Binding-site contacts:
Ligand atom C3 contacts residue TYR127 of chain 1.A at 3.6 Å (hydrophobic).
Ligand atom C11 contacts residue GLU42 of chain 1.B at 4.3 Å.
Ligand atom C10 contacts residue ARG123 of chain 1.A at 3.9 Å.
Ligand atom C4 contacts residue TYR127 of chain 1.A at 4.0 Å (hydrophobic).
Ligand atom C8 contacts residue ARG135 of chain 1.A at 4.2 Å.
Ligand atom C12 contacts residue GLU42 of chain 1.B at 4.0 Å.
Ligand atom O2 contacts residue TYR127 of chain 1.A at 3.1 Å.
Ligand atom C1 contacts residue TYR127 of chain 1.A at 4.2 Å (hydrophobic).
Ligand atom C9 contacts residue GLN126 of chain 1.A at 3.6 Å.
Ligand atom C10 contacts residue GLN119 of chain 1.A at 4.4 Å.
Ligand atom C2 contacts residue TYR127 of chain 1.A at 3.8 Å (hydrophobic).
Ligand atom C5 contacts residue TYR127 of chain 1.A at 4.0 Å (hydrophobic).
Ligand atom C11 contacts residue TYR127 of chain 1.A at 3.3 Å (hydrophobic).
Ligand atom O1 contacts residue TYR127 of chain 1.A at 3.8 Å.
Ligand atom P contacts residue TYR127 of chain 1.A at 4.5 Å.
Ligand atom C10 contacts residue GLN126 of chain 1.A at 3.5 Å.
Ligand atom C8 contacts residue GLN126 of chain 1.A at 4.0 Å.
Ligand atom C10 contacts residue LEU122 of chain 1.A at 4.1 Å (hydrophobic).
Ligand atom C12 contacts residue TYR127 of chain 1.A at 3.9 Å (hydrophobic).
Ligand atom O1 contacts residue ARG123 of chain 1.A at 4.4 Å.
Ligand atom C4 contacts residue GLN126 of chain 1.A at 4.2 Å.
Ligand atom C6 contacts residue TYR127 of chain 1.A at 4.1 Å (hydrophobic).
Ligand atom C5 contacts residue GLN126 of chain 1.A at 3.6 Å.

Sequence of chain 1.A:
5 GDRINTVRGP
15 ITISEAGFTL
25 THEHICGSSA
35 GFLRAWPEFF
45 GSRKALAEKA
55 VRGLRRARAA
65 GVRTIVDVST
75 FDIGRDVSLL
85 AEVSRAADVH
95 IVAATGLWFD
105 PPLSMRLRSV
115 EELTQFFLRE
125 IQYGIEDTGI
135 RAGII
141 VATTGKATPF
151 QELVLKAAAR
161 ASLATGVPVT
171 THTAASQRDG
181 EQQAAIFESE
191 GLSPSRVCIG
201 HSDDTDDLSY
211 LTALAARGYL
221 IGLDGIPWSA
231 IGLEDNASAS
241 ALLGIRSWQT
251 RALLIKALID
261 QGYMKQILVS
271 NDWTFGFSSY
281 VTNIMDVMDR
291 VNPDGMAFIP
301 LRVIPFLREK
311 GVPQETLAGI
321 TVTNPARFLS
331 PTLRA

The protein below binds the small molecule below.
Small molecule (SMILES): CCOP(=O)(Cc1ccc(C)cc1)OCC

Sequence of chain 1.B:
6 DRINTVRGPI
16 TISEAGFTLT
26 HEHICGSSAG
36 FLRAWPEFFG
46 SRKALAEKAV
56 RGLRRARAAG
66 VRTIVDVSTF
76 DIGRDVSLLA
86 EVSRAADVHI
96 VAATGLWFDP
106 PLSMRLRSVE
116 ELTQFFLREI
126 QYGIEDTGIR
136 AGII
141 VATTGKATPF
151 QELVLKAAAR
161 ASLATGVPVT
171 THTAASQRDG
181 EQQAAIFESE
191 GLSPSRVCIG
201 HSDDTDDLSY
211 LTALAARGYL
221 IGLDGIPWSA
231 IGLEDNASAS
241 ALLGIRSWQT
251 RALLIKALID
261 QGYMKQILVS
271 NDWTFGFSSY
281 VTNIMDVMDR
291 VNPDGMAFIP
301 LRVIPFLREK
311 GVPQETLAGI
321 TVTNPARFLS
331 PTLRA